The protein below binds the small molecule below.
Small molecule (SMILES): Nc1ncnc2c1ncn2[C@@H]1O[C@H](CO[P](=O)(O)O[P](=O)(O)OC[C@H]2O[C@@H](O)[C@H](O)[C@@H]2O)[C@@H](O)[C@H]1O

Binding-site contacts:
Ligand atom C2' contacts residue ASP39 of chain 1.B at 3.1 Å.
Ligand atom O4' contacts residue LEU189 of chain 1.B at 3.0 Å.
Ligand atom O2' contacts residue THR41 of chain 1.B at 3.4 Å.
Ligand atom C4 contacts residue LEU189 of chain 1.B at 3.5 Å (hydrophobic).
Ligand atom N1 contacts residue GLY184 of chain 1.B at 3.4 Å.
Ligand atom O2' contacts residue ASP39 of chain 1.B at 2.7 Å (salt-bridge).
Ligand atom O1A contacts residue SER99 of chain 1.B at 3.1 Å (h-bond).
Ligand atom O5D contacts residue GLY98 of chain 1.B at 3.1 Å (h-bond).
Ligand atom PB contacts residue THR144 of chain 1.B at 3.6 Å.
Ligand atom PB contacts residue GLY98 of chain 1.B at 3.5 Å.
Ligand atom O1B contacts residue THR141 of chain 1.B at 2.7 Å (h-bond).
Ligand atom N1 contacts residue MET185 of chain 1.B at 3.3 Å (h-bond).
Ligand atom O1A contacts residue GLY98 of chain 1.B at 3.5 Å (h-bond).
Ligand atom O1B contacts residue GLY97 of chain 1.B at 3.1 Å.
Ligand atom N9 contacts residue LEU189 of chain 1.B at 3.4 Å.
Ligand atom O1B contacts residue THR144 of chain 1.B at 3.3 Å.
Ligand atom O4D contacts residue THR144 of chain 1.B at 3.6 Å.
Ligand atom O3D contacts residue ASN71 of chain 1.B at 3.4 Å (h-bond).
Ligand atom O1A contacts residue GLY97 of chain 1.B at 3.3 Å.
Ligand atom O4D contacts residue GLY98 of chain 1.B at 3.2 Å.
Ligand atom C4D contacts residue SER99 of chain 1.B at 3.6 Å.
Ligand atom N6 contacts residue THR140 of chain 1.B at 3.0 Å (h-bond).
Ligand atom O2D contacts residue LYS162 of chain 1.B at 2.9 Å (salt-bridge).
Ligand atom PA contacts residue SER99 of chain 1.B at 3.4 Å.
Ligand atom N6 contacts residue MET181 of chain 1.B at 3.4 Å (h-bond).
Ligand atom O2A contacts residue SER99 of chain 1.B at 2.5 Å (h-bond).
Ligand atom N7 contacts residue THR140 of chain 1.B at 2.9 Å (h-bond).
Ligand atom O1D contacts residue EDO1 of chain 1.L at 3.6 Å.
Ligand atom O5D contacts residue THR144 of chain 1.B at 3.4 Å.
Ligand atom O1B contacts residue GLY98 of chain 1.B at 2.9 Å (h-bond).
Ligand atom C8 contacts residue THR141 of chain 1.B at 3.5 Å.
Ligand atom N7 contacts residue LEU42 of chain 1.B at 3.6 Å.
Ligand atom O3D contacts residue LYS162 of chain 1.B at 2.9 Å (salt-bridge).
Ligand atom C5 contacts residue LEU42 of chain 1.B at 3.5 Å (hydrophobic).
Ligand atom O1A contacts residue PRO100 of chain 1.B at 3.4 Å.
Ligand atom C3D contacts residue LYS162 of chain 1.B at 3.6 Å.
Ligand atom N7 contacts residue THR141 of chain 1.B at 3.5 Å.
Ligand atom C3D contacts residue ASN71 of chain 1.B at 3.6 Å.
Ligand atom O2D contacts residue VAL153 of chain 1.B at 3.6 Å.
Ligand atom O5D contacts residue SER99 of chain 1.B at 3.5 Å (h-bond).

Sequence of chain 1.B:
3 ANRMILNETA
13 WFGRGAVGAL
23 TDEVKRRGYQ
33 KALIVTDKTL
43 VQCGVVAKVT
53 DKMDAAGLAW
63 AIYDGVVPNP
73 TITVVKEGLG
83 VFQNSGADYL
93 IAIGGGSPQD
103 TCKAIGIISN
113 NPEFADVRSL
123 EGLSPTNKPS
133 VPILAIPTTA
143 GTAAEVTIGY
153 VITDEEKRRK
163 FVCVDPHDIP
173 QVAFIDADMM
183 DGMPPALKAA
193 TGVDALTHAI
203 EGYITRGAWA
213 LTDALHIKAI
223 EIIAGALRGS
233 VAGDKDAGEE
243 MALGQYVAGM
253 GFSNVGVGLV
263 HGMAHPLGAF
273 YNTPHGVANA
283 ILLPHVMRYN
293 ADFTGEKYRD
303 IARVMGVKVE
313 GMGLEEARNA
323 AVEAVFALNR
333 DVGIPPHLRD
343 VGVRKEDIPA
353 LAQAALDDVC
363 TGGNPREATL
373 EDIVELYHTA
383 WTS